Binding-site contacts:
Ligand atom O5 contacts residue FMN1 of chain 1.C at 2.8 Å (h-bond).
Ligand atom O2 contacts residue PHE70 of chain 1.A at 2.8 Å.
Ligand atom CL2 contacts residue PHE70 of chain 1.A at 4.3 Å.
Ligand atom C2 contacts residue PHE199 of chain 1.A at 3.7 Å (hydrophobic).
Ligand atom C8 contacts residue PHE70 of chain 1.A at 3.7 Å (hydrophobic).
Ligand atom C2 contacts residue LYS14 of chain 1.A at 3.6 Å.
Ligand atom C4 contacts residue LYS14 of chain 1.A at 3.3 Å.
Ligand atom O1 contacts residue ASN117 of chain 1.B at 4.0 Å.
Ligand atom N4 contacts residue PHE199 of chain 1.A at 4.0 Å.
Ligand atom C9 contacts residue LYS74 of chain 1.A at 4.0 Å.
Ligand atom C10 contacts residue PHE70 of chain 1.A at 4.1 Å (hydrophobic).
Ligand atom N2 contacts residue LYS14 of chain 1.A at 4.0 Å.
Ligand atom C5 contacts residue LYS14 of chain 1.A at 3.1 Å.
Ligand atom C9 contacts residue PHE199 of chain 1.A at 3.5 Å (hydrophobic).
Ligand atom C13 contacts residue PHE199 of chain 1.A at 3.8 Å (hydrophobic).
Ligand atom O5 contacts residue ASN71 of chain 1.A at 3.4 Å (h-bond).
Ligand atom C1 contacts residue LYS14 of chain 1.A at 3.8 Å.
Ligand atom C6 contacts residue FMN1 of chain 1.C at 3.4 Å.
Ligand atom O5 contacts residue PHE70 of chain 1.A at 3.1 Å.
Ligand atom O2 contacts residue ASN71 of chain 1.A at 4.3 Å.
Ligand atom C6 contacts residue LYS14 of chain 1.A at 3.5 Å.
Ligand atom N2 contacts residue LYS74 of chain 1.A at 4.3 Å.
Ligand atom O3 contacts residue LYS14 of chain 1.A at 3.9 Å.
Ligand atom N2 contacts residue FMN1 of chain 1.C at 3.0 Å (h-bond).
Ligand atom CL1 contacts residue PHE70 of chain 1.A at 3.4 Å.
Ligand atom N2 contacts residue PHE70 of chain 1.A at 3.4 Å.
Ligand atom CL2 contacts residue LYS74 of chain 1.A at 4.0 Å.
Ligand atom O5 contacts residue LYS14 of chain 1.A at 4.2 Å.
Ligand atom N2 contacts residue ASN71 of chain 1.A at 4.3 Å.
Ligand atom O4 contacts residue LYS14 of chain 1.A at 4.0 Å.
Ligand atom C3 contacts residue LYS14 of chain 1.A at 3.8 Å.
Ligand atom O5 contacts residue LYS74 of chain 1.A at 3.1 Å (salt-bridge).
Ligand atom C5 contacts residue FMN1 of chain 1.C at 3.5 Å.
Ligand atom C9 contacts residue LYS14 of chain 1.A at 3.8 Å.
Ligand atom N1 contacts residue LYS14 of chain 1.A at 3.7 Å.
Ligand atom O4 contacts residue PHE199 of chain 1.A at 3.0 Å.
Ligand atom CL2 contacts residue LYS14 of chain 1.A at 3.6 Å.
Ligand atom O2 contacts residue FMN1 of chain 1.C at 3.6 Å.
Ligand atom C7 contacts residue PHE199 of chain 1.A at 3.5 Å (hydrophobic).
Ligand atom O3 contacts residue ASN117 of chain 1.B at 4.2 Å.

Sequence of chain 1.B:
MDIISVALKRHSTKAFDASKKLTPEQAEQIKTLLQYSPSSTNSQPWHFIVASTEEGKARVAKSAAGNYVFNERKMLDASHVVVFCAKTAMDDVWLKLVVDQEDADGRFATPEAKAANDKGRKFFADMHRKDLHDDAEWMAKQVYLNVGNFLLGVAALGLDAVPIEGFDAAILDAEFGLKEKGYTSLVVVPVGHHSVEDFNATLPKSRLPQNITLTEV

Sequence of chain 1.A:
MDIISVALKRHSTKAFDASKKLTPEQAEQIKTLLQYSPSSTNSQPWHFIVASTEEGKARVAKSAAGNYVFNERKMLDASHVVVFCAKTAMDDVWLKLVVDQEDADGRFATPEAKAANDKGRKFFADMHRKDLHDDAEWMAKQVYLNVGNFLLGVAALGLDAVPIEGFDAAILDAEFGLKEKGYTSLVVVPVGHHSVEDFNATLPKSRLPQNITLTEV

This protein binds this small molecule.
Small molecule (SMILES): NC(=O)c1cc(N(CCCl)CCCl)c([N+](=O)[O-])cc1[N+](=O)[O-]